Sequence of chain 1.C:
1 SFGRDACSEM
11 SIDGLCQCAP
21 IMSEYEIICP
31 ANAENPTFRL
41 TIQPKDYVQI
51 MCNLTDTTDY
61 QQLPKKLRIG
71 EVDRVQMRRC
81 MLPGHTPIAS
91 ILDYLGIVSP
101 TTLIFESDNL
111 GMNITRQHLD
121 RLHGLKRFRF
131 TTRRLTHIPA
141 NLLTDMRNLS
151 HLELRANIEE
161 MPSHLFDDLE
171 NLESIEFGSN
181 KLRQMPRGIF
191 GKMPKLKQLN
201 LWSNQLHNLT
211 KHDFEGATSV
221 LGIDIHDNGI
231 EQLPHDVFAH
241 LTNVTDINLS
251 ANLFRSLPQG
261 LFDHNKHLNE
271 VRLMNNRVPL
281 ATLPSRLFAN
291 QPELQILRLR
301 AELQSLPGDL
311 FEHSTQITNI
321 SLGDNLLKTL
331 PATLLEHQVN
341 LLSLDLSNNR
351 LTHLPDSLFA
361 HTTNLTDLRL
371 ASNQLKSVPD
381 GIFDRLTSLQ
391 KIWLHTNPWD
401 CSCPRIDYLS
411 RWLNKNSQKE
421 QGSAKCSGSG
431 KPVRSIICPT

This small molecule binds to this protein.
Small molecule (SMILES): CC(=O)N[C@@H]1[C@@H](O)[C@H](O)[C@@H](CO)O[C@H]1O

Binding-site contacts:
Ligand atom C6 contacts residue VAL339 of chain 1.C at 4.5 Å (hydrophobic).
Ligand atom N2 contacts residue ASN364 of chain 1.C at 3.1 Å (h-bond).
Ligand atom C8 contacts residue SER388 of chain 1.C at 3.8 Å.
Ligand atom C1 contacts residue ASN364 of chain 1.C at 1.4 Å.
Ligand atom C6 contacts residue ASN340 of chain 1.C at 3.4 Å.
Ligand atom O7 contacts residue ASN364 of chain 1.C at 4.3 Å.
Ligand atom C5 contacts residue VAL339 of chain 1.C at 4.4 Å (hydrophobic).
Ligand atom O5 contacts residue ASN364 of chain 1.C at 2.3 Å (h-bond).
Ligand atom O6 contacts residue ASN340 of chain 1.C at 2.6 Å (h-bond).
Ligand atom O5 contacts residue ASN340 of chain 1.C at 3.2 Å (h-bond).
Ligand atom N2 contacts residue THR363 of chain 1.C at 4.3 Å.
Ligand atom C7 contacts residue THR363 of chain 1.C at 3.7 Å.
Ligand atom O6 contacts residue VAL339 of chain 1.C at 3.4 Å.
Ligand atom C7 contacts residue SER388 of chain 1.C at 4.4 Å.
Ligand atom C5 contacts residue ASN340 of chain 1.C at 4.0 Å.
Ligand atom C8 contacts residue THR363 of chain 1.C at 4.0 Å.
Ligand atom C8 contacts residue ASN364 of chain 1.C at 4.4 Å.
Ligand atom C8 contacts residue THR387 of chain 1.C at 4.2 Å.
Ligand atom O5 contacts residue VAL339 of chain 1.C at 3.9 Å.
Ligand atom C1 contacts residue ASN340 of chain 1.C at 4.3 Å.
Ligand atom C3 contacts residue ASN364 of chain 1.C at 3.8 Å.
Ligand atom C1 contacts residue VAL339 of chain 1.C at 4.0 Å (hydrophobic).
Ligand atom C5 contacts residue ASN364 of chain 1.C at 3.6 Å.
Ligand atom O7 contacts residue THR387 of chain 1.C at 4.3 Å.
Ligand atom O3 contacts residue THR363 of chain 1.C at 3.9 Å.
Ligand atom C7 contacts residue ASN364 of chain 1.C at 4.0 Å.
Ligand atom C2 contacts residue THR363 of chain 1.C at 3.8 Å.
Ligand atom C4 contacts residue VAL339 of chain 1.C at 4.2 Å (hydrophobic).
Ligand atom C4 contacts residue ASN364 of chain 1.C at 4.1 Å.
Ligand atom O7 contacts residue THR363 of chain 1.C at 3.0 Å (h-bond).
Ligand atom C2 contacts residue ASN364 of chain 1.C at 2.5 Å.